Binding-site contacts:
Ligand atom O5 contacts residue ASN60 of chain 1.A at 2.4 Å (h-bond).
Ligand atom C4 contacts residue ASN60 of chain 1.A at 4.4 Å.
Ligand atom C1 contacts residue ASN60 of chain 1.A at 1.5 Å.
Ligand atom O7 contacts residue ASN60 of chain 1.A at 4.2 Å.
Ligand atom C3 contacts residue ASN60 of chain 1.A at 3.9 Å.
Ligand atom C2 contacts residue ASN60 of chain 1.A at 2.7 Å.
Ligand atom C7 contacts residue SO41 of chain 1.S at 3.6 Å.
Ligand atom C7 contacts residue ASN60 of chain 1.A at 3.8 Å.
Ligand atom N2 contacts residue SO41 of chain 1.S at 4.0 Å.
Ligand atom O6 contacts residue TYR58 of chain 1.A at 3.6 Å.
Ligand atom N2 contacts residue ASN60 of chain 1.A at 2.9 Å (h-bond).
Ligand atom C2 contacts residue SO41 of chain 1.S at 4.2 Å.
Ligand atom C1 contacts residue SO41 of chain 1.S at 4.1 Å.
Ligand atom O6 contacts residue SER213 of chain 1.A at 4.0 Å.
Ligand atom O7 contacts residue SO41 of chain 1.S at 3.3 Å (h-bond).
Ligand atom C5 contacts residue SER213 of chain 1.A at 4.2 Å.
Ligand atom C5 contacts residue ASN60 of chain 1.A at 3.7 Å.
Ligand atom O6 contacts residue ASN60 of chain 1.A at 4.5 Å.
Ligand atom O4 contacts residue SER213 of chain 1.A at 3.9 Å.
Ligand atom C8 contacts residue SO41 of chain 1.S at 4.5 Å.
Ligand atom C6 contacts residue SER213 of chain 1.A at 4.1 Å.

A protein and the small-molecule ligand that binds it are described below.
Small molecule (SMILES): CC(=O)N[C@@H]1[C@@H](O)[C@H](O)[C@@H](CO)O[C@H]1O

Sequence of chain 1.A:
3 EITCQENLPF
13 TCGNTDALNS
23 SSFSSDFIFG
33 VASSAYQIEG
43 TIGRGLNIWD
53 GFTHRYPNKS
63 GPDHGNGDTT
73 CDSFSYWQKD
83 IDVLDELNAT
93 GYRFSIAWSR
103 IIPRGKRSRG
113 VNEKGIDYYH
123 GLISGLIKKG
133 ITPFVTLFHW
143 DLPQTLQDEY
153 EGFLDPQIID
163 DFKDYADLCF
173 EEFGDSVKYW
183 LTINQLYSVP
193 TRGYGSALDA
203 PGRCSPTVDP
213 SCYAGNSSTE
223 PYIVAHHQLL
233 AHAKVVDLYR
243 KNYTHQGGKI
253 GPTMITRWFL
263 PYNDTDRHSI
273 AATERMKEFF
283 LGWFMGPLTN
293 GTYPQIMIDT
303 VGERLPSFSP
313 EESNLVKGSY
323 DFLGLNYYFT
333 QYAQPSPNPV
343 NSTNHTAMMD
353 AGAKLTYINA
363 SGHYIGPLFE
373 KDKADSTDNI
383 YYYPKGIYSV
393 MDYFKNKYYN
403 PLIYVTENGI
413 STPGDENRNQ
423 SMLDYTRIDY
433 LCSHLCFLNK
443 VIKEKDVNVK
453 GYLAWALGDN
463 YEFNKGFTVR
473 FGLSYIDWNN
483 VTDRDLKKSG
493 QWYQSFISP